Binding-site contacts:
Ligand atom C05 contacts residue ASP105 of chain 1.D at 4.4 Å.
Ligand atom C08 contacts residue HIS183 of chain 1.D at 3.9 Å.
Ligand atom C06 contacts residue PRO131 of chain 1.D at 3.9 Å (hydrophobic).
Ligand atom O01 contacts residue TYR215 of chain 1.D at 2.4 Å (h-bond).
Ligand atom C03 contacts residue HIS153 of chain 1.D at 4.3 Å.
Ligand atom C06 contacts residue GLU129 of chain 1.D at 3.8 Å.
Ligand atom C07 contacts residue HIS273 of chain 1.D at 3.8 Å.
Ligand atom C08 contacts residue HIS273 of chain 1.D at 4.1 Å.
Ligand atom C05 contacts residue ALA130 of chain 1.D at 4.3 Å (hydrophobic).
Ligand atom O04 contacts residue ILE106 of chain 1.D at 3.8 Å.
Ligand atom C03 contacts residue TRP109 of chain 1.D at 3.8 Å (hydrophobic).
Ligand atom C06 contacts residue ASP105 of chain 1.D at 3.9 Å.
Ligand atom C08 contacts residue LEU150 of chain 1.D at 4.3 Å (hydrophobic).
Ligand atom C05 contacts residue PHE154 of chain 1.D at 3.7 Å (hydrophobic).
Ligand atom C06 contacts residue ALA130 of chain 1.D at 3.8 Å (hydrophobic).
Ligand atom C07 contacts residue VAL151 of chain 1.D at 4.4 Å (hydrophobic).
Ligand atom O04 contacts residue TYR215 of chain 1.D at 4.4 Å.
Ligand atom O01 contacts residue PHE154 of chain 1.D at 3.8 Å.
Ligand atom C06 contacts residue HIS273 of chain 1.D at 3.6 Å.
Ligand atom O01 contacts residue HIS153 of chain 1.D at 2.9 Å (h-bond).
Ligand atom O04 contacts residue ASP105 of chain 1.D at 3.1 Å (salt-bridge).
Ligand atom C02 contacts residue HIS153 of chain 1.D at 3.0 Å.
Ligand atom C02 contacts residue ASP105 of chain 1.D at 3.6 Å.
Ligand atom C08 contacts residue VAL151 of chain 1.D at 4.1 Å (hydrophobic).
Ligand atom C02 contacts residue TYR215 of chain 1.D at 3.7 Å (hydrophobic).
Ligand atom C07 contacts residue MET248 of chain 1.D at 3.6 Å (hydrophobic).
Ligand atom C03 contacts residue PHE154 of chain 1.D at 3.5 Å (hydrophobic).
Ligand atom C03 contacts residue ASP105 of chain 1.D at 3.8 Å.
Ligand atom O04 contacts residue ALA130 of chain 1.D at 3.8 Å.
Ligand atom O04 contacts residue TRP109 of chain 1.D at 3.6 Å.
Ligand atom O01 contacts residue ASP105 of chain 1.D at 3.7 Å.
Ligand atom C03 contacts residue TYR215 of chain 1.D at 4.5 Å (hydrophobic).
Ligand atom C08 contacts residue HIS153 of chain 1.D at 4.2 Å.
Ligand atom C02 contacts residue PHE154 of chain 1.D at 3.4 Å (hydrophobic).
Ligand atom C05 contacts residue VAL151 of chain 1.D at 4.4 Å (hydrophobic).
Ligand atom C06 contacts residue MET248 of chain 1.D at 4.3 Å (hydrophobic).
Ligand atom C03 contacts residue PRO131 of chain 1.D at 4.5 Å (hydrophobic).
Ligand atom O01 contacts residue ILE106 of chain 1.D at 4.4 Å.
Ligand atom C05 contacts residue PRO131 of chain 1.D at 3.5 Å (hydrophobic).

A protein and the small-molecule ligand that binds it are described below.
Small molecule (SMILES): CCCC[C@H](O)CO

Sequence of chain 1.D:
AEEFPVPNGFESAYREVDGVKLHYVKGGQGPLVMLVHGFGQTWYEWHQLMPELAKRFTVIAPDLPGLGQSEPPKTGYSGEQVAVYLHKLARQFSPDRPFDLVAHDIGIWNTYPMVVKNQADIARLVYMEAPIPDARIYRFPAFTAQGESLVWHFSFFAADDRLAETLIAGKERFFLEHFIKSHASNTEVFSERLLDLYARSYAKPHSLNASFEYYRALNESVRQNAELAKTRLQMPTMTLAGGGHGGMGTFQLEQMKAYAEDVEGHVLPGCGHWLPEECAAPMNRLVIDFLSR